A small-molecule ligand and the protein it binds are described below.
Small molecule (SMILES): CC(C)[C@H](NC(=O)[C@@H](NC(=O)[C@H](C)NC(=O)[C@@H]1CCCN1C(=O)[C@@H](N)Cc1ccccc1)[C@@H](C)OP(=O)(O)O)C(=O)O

Binding-site contacts:
Ligand atom CG contacts residue VAL183 of chain 1.A at 3.8 Å (hydrophobic).
Ligand atom O contacts residue LYS54 of chain 1.A at 2.9 Å (salt-bridge).
Ligand atom O contacts residue VAL183 of chain 1.A at 3.5 Å.
Ligand atom CG2 contacts residue ARG134 of chain 1.A at 3.8 Å.
Ligand atom CG1 contacts residue LEU227 of chain 1.A at 3.4 Å (hydrophobic).
Ligand atom CA contacts residue LEU179 of chain 1.A at 3.8 Å (hydrophobic).
Ligand atom O contacts residue LYS127 of chain 1.A at 2.8 Å (salt-bridge).
Ligand atom O1P contacts residue ARG61 of chain 1.A at 3.0 Å (salt-bridge).
Ligand atom CG2 contacts residue ASN180 of chain 1.A at 3.6 Å.
Ligand atom CA contacts residue ASN231 of chain 1.A at 3.8 Å.
Ligand atom C contacts residue LYS54 of chain 1.A at 3.3 Å.
Ligand atom O3P contacts residue LYS54 of chain 1.A at 3.0 Å (salt-bridge).
Ligand atom O3P contacts residue TYR135 of chain 1.A at 2.5 Å (h-bond).
Ligand atom N contacts residue ASN231 of chain 1.A at 2.9 Å (h-bond).
Ligand atom CG2 contacts residue VAL183 of chain 1.A at 3.7 Å (hydrophobic).
Ligand atom CB contacts residue VAL183 of chain 1.A at 3.9 Å (hydrophobic).
Ligand atom O2P contacts residue ARG61 of chain 1.A at 2.9 Å (salt-bridge).
Ligand atom N contacts residue ASN180 of chain 1.A at 3.0 Å (h-bond).
Ligand atom C contacts residue LYS127 of chain 1.A at 3.7 Å.
Ligand atom CB contacts residue ASN180 of chain 1.A at 3.2 Å.
Ligand atom O contacts residue ASN180 of chain 1.A at 2.8 Å (h-bond).
Ligand atom O2P contacts residue ARG134 of chain 1.A at 2.8 Å (salt-bridge).
Ligand atom C contacts residue ASN231 of chain 1.A at 3.7 Å.
Ligand atom P contacts residue ARG134 of chain 1.A at 3.8 Å.
Ligand atom OXT contacts residue LYS54 of chain 1.A at 3.4 Å.
Ligand atom O contacts residue LEU179 of chain 1.A at 3.4 Å.
Ligand atom CG1 contacts residue LEU179 of chain 1.A at 3.8 Å (hydrophobic).
Ligand atom C contacts residue ASN180 of chain 1.A at 3.6 Å.
Ligand atom P contacts residue ARG61 of chain 1.A at 3.6 Å.
Ligand atom P contacts residue TYR135 of chain 1.A at 3.8 Å.
Ligand atom OXT contacts residue S7R1 of chain 1.F at 3.9 Å.
Ligand atom CA contacts residue ASN180 of chain 1.A at 3.2 Å.
Ligand atom CB contacts residue ASN231 of chain 1.A at 3.7 Å.
Ligand atom CG2 contacts residue GLY176 of chain 1.A at 3.6 Å.
Ligand atom O3P contacts residue ARG134 of chain 1.A at 2.9 Å (salt-bridge).
Ligand atom CA contacts residue LYS54 of chain 1.A at 3.9 Å.
Ligand atom O contacts residue ASN231 of chain 1.A at 3.0 Å (h-bond).
Ligand atom CB contacts residue TRP235 of chain 1.A at 3.9 Å (hydrophobic).
Ligand atom CA contacts residue ASN231 of chain 1.A at 3.6 Å.
Ligand atom CB contacts residue ASN231 of chain 1.A at 3.6 Å.

Sequence of chain 1.A:
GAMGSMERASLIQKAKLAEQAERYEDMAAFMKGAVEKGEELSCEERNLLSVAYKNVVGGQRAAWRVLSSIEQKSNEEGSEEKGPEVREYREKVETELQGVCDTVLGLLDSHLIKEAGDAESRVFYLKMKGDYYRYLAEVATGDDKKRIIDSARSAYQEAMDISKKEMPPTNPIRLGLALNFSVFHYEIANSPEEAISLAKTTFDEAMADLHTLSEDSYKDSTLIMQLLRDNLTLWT